Sequence of chain 1.C:
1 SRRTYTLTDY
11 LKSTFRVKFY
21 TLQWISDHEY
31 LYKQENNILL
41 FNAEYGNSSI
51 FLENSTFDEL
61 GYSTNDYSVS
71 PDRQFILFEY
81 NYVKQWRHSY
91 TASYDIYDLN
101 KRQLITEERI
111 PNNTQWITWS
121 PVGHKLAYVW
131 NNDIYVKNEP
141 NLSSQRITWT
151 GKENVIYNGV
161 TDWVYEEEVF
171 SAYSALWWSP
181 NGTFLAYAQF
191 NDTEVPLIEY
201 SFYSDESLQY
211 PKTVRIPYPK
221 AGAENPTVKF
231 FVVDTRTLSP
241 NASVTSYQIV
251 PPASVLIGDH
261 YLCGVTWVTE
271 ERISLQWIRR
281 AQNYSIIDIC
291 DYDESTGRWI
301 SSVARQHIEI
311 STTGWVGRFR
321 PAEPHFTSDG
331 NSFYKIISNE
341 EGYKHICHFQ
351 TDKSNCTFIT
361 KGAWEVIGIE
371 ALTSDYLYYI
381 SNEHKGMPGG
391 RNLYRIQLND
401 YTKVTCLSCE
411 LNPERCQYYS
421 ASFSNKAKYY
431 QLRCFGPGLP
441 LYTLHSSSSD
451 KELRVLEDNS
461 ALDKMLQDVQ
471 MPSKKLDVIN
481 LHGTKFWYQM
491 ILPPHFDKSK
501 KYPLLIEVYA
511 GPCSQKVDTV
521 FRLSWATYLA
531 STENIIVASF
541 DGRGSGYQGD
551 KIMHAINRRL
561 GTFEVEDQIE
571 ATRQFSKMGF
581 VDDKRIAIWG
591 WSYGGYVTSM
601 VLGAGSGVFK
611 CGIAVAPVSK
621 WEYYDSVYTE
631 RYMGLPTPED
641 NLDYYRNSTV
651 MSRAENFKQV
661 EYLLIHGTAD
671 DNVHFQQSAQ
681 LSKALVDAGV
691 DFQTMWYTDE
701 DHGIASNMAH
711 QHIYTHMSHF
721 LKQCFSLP

Binding-site contacts:
Ligand atom C3 contacts residue ASN54 of chain 1.C at 3.8 Å.
Ligand atom O7 contacts residue ASN36 of chain 1.C at 2.9 Å (h-bond).
Ligand atom C2 contacts residue ASN54 of chain 1.C at 2.5 Å.
Ligand atom N2 contacts residue ASN54 of chain 1.C at 2.9 Å (h-bond).
Ligand atom C7 contacts residue ASN36 of chain 1.C at 3.5 Å.
Ligand atom C1 contacts residue ASN37 of chain 1.C at 4.1 Å.
Ligand atom C1 contacts residue ASN54 of chain 1.C at 1.5 Å.
Ligand atom C4 contacts residue GLU35 of chain 1.C at 3.3 Å.
Ligand atom O4 contacts residue GLU35 of chain 1.C at 3.8 Å.
Ligand atom O5 contacts residue ASN54 of chain 1.C at 2.4 Å (h-bond).
Ligand atom C5 contacts residue GLU35 of chain 1.C at 3.6 Å.
Ligand atom C5 contacts residue ASN54 of chain 1.C at 3.7 Å.
Ligand atom O5 contacts residue GLU35 of chain 1.C at 3.9 Å.
Ligand atom C6 contacts residue GLU35 of chain 1.C at 3.0 Å.
Ligand atom C8 contacts residue ASN36 of chain 1.C at 3.5 Å.
Ligand atom O6 contacts residue ASN37 of chain 1.C at 4.0 Å.
Ligand atom O6 contacts residue GLU35 of chain 1.C at 4.2 Å.
Ligand atom C4 contacts residue ASN54 of chain 1.C at 4.2 Å.
Ligand atom C6 contacts residue ASN37 of chain 1.C at 4.4 Å.
Ligand atom O7 contacts residue ASN54 of chain 1.C at 2.7 Å (h-bond).
Ligand atom C7 contacts residue ASN54 of chain 1.C at 3.1 Å.
Ligand atom O5 contacts residue ASN37 of chain 1.C at 3.5 Å (h-bond).
Ligand atom C8 contacts residue ASN54 of chain 1.C at 4.4 Å.
Ligand atom C5 contacts residue ASN37 of chain 1.C at 4.5 Å.

The small molecule below binds the protein below.
Small molecule (SMILES): CC(=O)N[C@@H]1[C@@H](O)[C@H](O)[C@@H](CO)O[C@H]1O